Sequence of chain 1.B:
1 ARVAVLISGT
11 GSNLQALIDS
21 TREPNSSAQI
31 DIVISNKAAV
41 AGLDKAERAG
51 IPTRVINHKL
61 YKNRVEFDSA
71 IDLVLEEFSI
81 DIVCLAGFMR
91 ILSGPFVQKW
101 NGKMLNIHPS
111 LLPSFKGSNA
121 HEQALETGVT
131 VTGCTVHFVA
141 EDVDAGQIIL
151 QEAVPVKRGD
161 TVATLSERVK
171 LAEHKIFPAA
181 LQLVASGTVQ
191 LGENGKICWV

The protein below binds the small molecule below.
Small molecule (SMILES): Nc1nc(N)c(CCC[C@@H](c2ccc(C(=O)N[C@@H](CCC(=O)N[C@H](CCC(=O)N[C@H](CCC(=O)N[C@H](CCC(=O)N[C@H](CCC(=O)O)C(=O)O)C(=O)O)C(=O)O)C(=O)O)C(=O)O)cc2)C(O)(O)C(F)(F)F)c(O)n1

Binding-site contacts:
Ligand atom N1 contacts residue LEU92 of chain 1.B at 3.0 Å (h-bond).
Ligand atom C15 contacts residue MET89 of chain 1.B at 3.2 Å (hydrophobic).
Ligand atom N2 contacts residue ALA140 of chain 1.B at 3.6 Å (h-bond).
Ligand atom N3 contacts residue GLU141 of chain 1.B at 3.6 Å (salt-bridge).
Ligand atom O1A contacts residue ILE91 of chain 1.B at 2.9 Å (h-bond).
Ligand atom F1 contacts residue MET89 of chain 1.B at 3.4 Å.
Ligand atom N8 contacts residue LEU92 of chain 1.B at 3.4 Å (h-bond).
Ligand atom OA2 contacts residue HIS108 of chain 1.B at 2.7 Å (h-bond).
Ligand atom O1A contacts residue ARG64 of chain 1.B at 3.4 Å (salt-bridge).
Ligand atom N3 contacts residue ALA140 of chain 1.B at 2.8 Å (h-bond).
Ligand atom C5 contacts residue ASP144 of chain 1.B at 3.3 Å.
Ligand atom F2 contacts residue SER118 of chain 1.B at 3.4 Å.
Ligand atom OA1 contacts residue ASP144 of chain 1.B at 2.7 Å (salt-bridge).
Ligand atom C9 contacts residue VAL139 of chain 1.B at 3.6 Å (hydrophobic).
Ligand atom O1A contacts residue MET89 of chain 1.B at 3.6 Å (h-bond).
Ligand atom OA1 contacts residue GLY117 of chain 1.B at 3.0 Å (h-bond).
Ligand atom O1 contacts residue ASP144 of chain 1.B at 3.0 Å (salt-bridge).
Ligand atom C1 contacts residue ASN106 of chain 1.B at 3.3 Å.
Ligand atom N2 contacts residue LEU92 of chain 1.B at 3.0 Å (h-bond).
Ligand atom O1 contacts residue VAL143 of chain 1.B at 3.5 Å.
Ligand atom CB1 contacts residue MET89 of chain 1.B at 3.5 Å (hydrophobic).
Ligand atom C8 contacts residue ALA140 of chain 1.B at 3.5 Å (hydrophobic).
Ligand atom N8 contacts residue ARG90 of chain 1.B at 2.8 Å (salt-bridge).
Ligand atom C1A contacts residue ARG64 of chain 1.B at 3.3 Å.
Ligand atom N3 contacts residue VAL139 of chain 1.B at 3.6 Å.
Ligand atom C1 contacts residue ASP144 of chain 1.B at 3.3 Å.
Ligand atom OA1 contacts residue SER118 of chain 1.B at 3.5 Å (h-bond).
Ligand atom F2 contacts residue MET89 of chain 1.B at 3.2 Å.
Ligand atom C5 contacts residue HIS108 of chain 1.B at 3.4 Å.
Ligand atom OA2 contacts residue ASP144 of chain 1.B at 2.5 Å (salt-bridge).
Ligand atom O11 contacts residue ARG64 of chain 1.B at 2.6 Å (salt-bridge).
Ligand atom C12 contacts residue VAL143 of chain 1.B at 3.5 Å (hydrophobic).
Ligand atom F3 contacts residue HIS108 of chain 1.B at 3.5 Å.
Ligand atom OA2 contacts residue ASN106 of chain 1.B at 3.2 Å (h-bond).
Ligand atom N1A contacts residue MET89 of chain 1.B at 3.0 Å (h-bond).
Ligand atom O1A contacts residue ARG90 of chain 1.B at 3.6 Å.
Ligand atom F3 contacts residue PRO109 of chain 1.B at 3.4 Å.
Ligand atom N2 contacts residue GLU141 of chain 1.B at 3.0 Å (salt-bridge).
Ligand atom OA1 contacts residue HIS108 of chain 1.B at 3.1 Å (h-bond).
Ligand atom N8 contacts residue ILE91 of chain 1.B at 3.5 Å.